This small molecule binds to this protein.
Small molecule (SMILES): CC(=O)N[C@H]1[C@@H](O[C@H]2[C@H](O)[C@@H](NC(C)=O)CO[C@@H]2CO)O[C@H](CO)[C@@H](O[C@@H]2O[C@H](CO)[C@@H](O)[C@H](O)[C@@H]2O)[C@@H]1O

Sequence of chain 2.A:
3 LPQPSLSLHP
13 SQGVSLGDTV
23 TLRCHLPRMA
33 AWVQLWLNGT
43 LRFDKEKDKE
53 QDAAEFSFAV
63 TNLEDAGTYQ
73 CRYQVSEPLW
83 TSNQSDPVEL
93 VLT

Binding-site contacts:
Ligand atom O4 contacts residue LEU65 of chain 2.A at 4.3 Å.
Ligand atom O5 contacts residue GLY69 of chain 2.A at 4.0 Å.
Ligand atom C5 contacts residue ALA68 of chain 2.A at 3.6 Å (hydrophobic).
Ligand atom O5 contacts residue ALA68 of chain 2.A at 3.9 Å.
Ligand atom O7 contacts residue LEU39 of chain 2.A at 3.7 Å.
Ligand atom C6 contacts residue GLU66 of chain 2.A at 4.0 Å.
Ligand atom C1 contacts residue ASN40 of chain 2.A at 1.4 Å.
Ligand atom C3 contacts residue ASN40 of chain 2.A at 3.8 Å.
Ligand atom O5 contacts residue LEU65 of chain 2.A at 4.2 Å.
Ligand atom C7 contacts residue LEU39 of chain 2.A at 4.1 Å (hydrophobic).
Ligand atom N2 contacts residue ALA68 of chain 2.A at 3.6 Å.
Ligand atom C5 contacts residue ASN40 of chain 2.A at 3.6 Å.
Ligand atom C7 contacts residue ASN40 of chain 2.A at 3.2 Å.
Ligand atom C8 contacts residue ASN40 of chain 2.A at 3.0 Å.
Ligand atom O7 contacts residue ASN40 of chain 2.A at 4.3 Å.
Ligand atom C5 contacts residue LEU65 of chain 2.A at 3.8 Å (hydrophobic).
Ligand atom C2 contacts residue ALA68 of chain 2.A at 3.6 Å (hydrophobic).
Ligand atom C3 contacts residue ALA68 of chain 2.A at 3.5 Å (hydrophobic).
Ligand atom C4 contacts residue ASN40 of chain 2.A at 4.2 Å.
Ligand atom C3 contacts residue GLU66 of chain 2.A at 3.8 Å.
Ligand atom N2 contacts residue ASN40 of chain 2.A at 2.9 Å (h-bond).
Ligand atom O6 contacts residue LEU65 of chain 2.A at 3.9 Å.
Ligand atom C5 contacts residue GLY69 of chain 2.A at 3.9 Å.
Ligand atom O7 contacts residue ALA68 of chain 2.A at 3.4 Å.
Ligand atom O7 contacts residue GLU66 of chain 2.A at 3.4 Å (salt-bridge).
Ligand atom C7 contacts residue ALA68 of chain 2.A at 4.4 Å (hydrophobic).
Ligand atom O4 contacts residue ALA68 of chain 2.A at 4.2 Å.
Ligand atom N2 contacts residue GLU66 of chain 2.A at 2.8 Å (salt-bridge).
Ligand atom C2 contacts residue GLU66 of chain 2.A at 3.8 Å.
Ligand atom C1 contacts residue LEU65 of chain 2.A at 4.0 Å (hydrophobic).
Ligand atom O3 contacts residue GLU66 of chain 2.A at 3.5 Å.
Ligand atom C1 contacts residue GLY69 of chain 2.A at 3.9 Å.
Ligand atom O6 contacts residue GLU66 of chain 2.A at 3.6 Å.
Ligand atom C1 contacts residue ALA68 of chain 2.A at 3.3 Å (hydrophobic).
Ligand atom O5 contacts residue ASN40 of chain 2.A at 2.4 Å (h-bond).
Ligand atom C2 contacts residue ASN40 of chain 2.A at 2.4 Å.
Ligand atom C6 contacts residue LEU65 of chain 2.A at 3.9 Å (hydrophobic).
Ligand atom C7 contacts residue GLU66 of chain 2.A at 3.5 Å.
Ligand atom C4 contacts residue ALA68 of chain 2.A at 4.0 Å (hydrophobic).
Ligand atom N2 contacts residue LEU39 of chain 2.A at 4.1 Å.